Binding-site contacts:
Ligand atom C16 contacts residue MET100 of chain 1.A at 3.8 Å (hydrophobic).
Ligand atom C3 contacts residue TRP131 of chain 1.B at 3.6 Å (hydrophobic).
Ligand atom C9 contacts residue TRP63 of chain 1.A at 3.5 Å (hydrophobic).
Ligand atom C8 contacts residue TRP63 of chain 1.A at 3.2 Å (hydrophobic).
Ligand atom C4 contacts residue MET100 of chain 1.A at 3.7 Å (hydrophobic).
Ligand atom C5 contacts residue TYR134 of chain 1.A at 3.9 Å (hydrophobic).
Ligand atom O16 contacts residue GLN114 of chain 1.A at 3.0 Å (h-bond).
Ligand atom C15 contacts residue GLN114 of chain 1.A at 3.7 Å.
Ligand atom C1 contacts residue TYR134 of chain 1.A at 3.7 Å (hydrophobic).
Ligand atom C22 contacts residue PHE48 of chain 1.A at 3.8 Å (hydrophobic).
Ligand atom C22 contacts residue TRP63 of chain 1.A at 3.8 Å (hydrophobic).
Ligand atom C14 contacts residue ASP130 of chain 1.A at 3.8 Å.
Ligand atom O17 contacts residue ASP130 of chain 1.A at 2.8 Å (salt-bridge).
Ligand atom O21 contacts residue PHE48 of chain 1.A at 3.3 Å.
Ligand atom O19 contacts residue MET100 of chain 1.A at 3.9 Å.
Ligand atom O18 contacts residue PRO132 of chain 1.A at 3.4 Å.
Ligand atom O21 contacts residue TRP63 of chain 1.A at 3.6 Å.
Ligand atom O16 contacts residue ASP130 of chain 1.A at 3.6 Å.
Ligand atom C19 contacts residue TRP63 of chain 1.A at 3.6 Å (hydrophobic).
Ligand atom C1 contacts residue THR137 of chain 1.A at 3.7 Å.
Ligand atom C20 contacts residue TRP63 of chain 1.A at 3.4 Å (hydrophobic).
Ligand atom C7 contacts residue TRP63 of chain 1.A at 3.8 Å (hydrophobic).
Ligand atom O22 contacts residue ASN60 of chain 1.A at 3.0 Å (h-bond).
Ligand atom C13 contacts residue PHE48 of chain 1.A at 3.2 Å (hydrophobic).
Ligand atom C13 contacts residue TRP63 of chain 1.A at 3.9 Å (hydrophobic).
Ligand atom C16 contacts residue TYR134 of chain 1.A at 3.6 Å (hydrophobic).
Ligand atom C3 contacts residue TYR134 of chain 1.A at 3.9 Å (hydrophobic).
Ligand atom O23 contacts residue TRP63 of chain 1.A at 3.3 Å.
Ligand atom C6 contacts residue TRP63 of chain 1.A at 3.4 Å (hydrophobic).
Ligand atom C2 contacts residue THR137 of chain 1.A at 3.8 Å.
Ligand atom C3 contacts residue MET100 of chain 1.A at 3.6 Å (hydrophobic).
Ligand atom C2 contacts residue TYR134 of chain 1.A at 3.6 Å (hydrophobic).
Ligand atom O23 contacts residue ASN60 of chain 1.A at 3.0 Å (h-bond).
Ligand atom O19 contacts residue TRP131 of chain 1.B at 3.4 Å.
Ligand atom C17 contacts residue TRP63 of chain 1.A at 3.8 Å (hydrophobic).
Ligand atom C21 contacts residue TYR134 of chain 1.A at 3.6 Å (hydrophobic).
Ligand atom C4 contacts residue TYR134 of chain 1.A at 3.8 Å (hydrophobic).
Ligand atom O19 contacts residue VAL101 of chain 1.A at 3.4 Å.
Ligand atom C8 contacts residue PHE48 of chain 1.A at 3.6 Å (hydrophobic).
Ligand atom C15 contacts residue VAL64 of chain 1.A at 3.7 Å (hydrophobic).

Sequence of chain 1.A:
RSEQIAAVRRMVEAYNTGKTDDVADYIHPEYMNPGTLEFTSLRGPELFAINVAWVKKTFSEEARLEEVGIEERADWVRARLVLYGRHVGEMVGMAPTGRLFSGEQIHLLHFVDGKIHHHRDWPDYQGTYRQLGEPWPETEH

Sequence of chain 1.B:
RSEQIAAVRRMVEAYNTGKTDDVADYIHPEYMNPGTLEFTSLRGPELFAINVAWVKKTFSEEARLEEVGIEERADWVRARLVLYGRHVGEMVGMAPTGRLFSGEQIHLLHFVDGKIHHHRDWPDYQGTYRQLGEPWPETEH

The small molecule below binds the protein below.
Small molecule (SMILES): CCC(O)C[C@@H](O)c1c(CC(=O)OC)cc2c(c1O)C(=O)c1c(O)cccc1C2=O